Sequence of chain 1.A:
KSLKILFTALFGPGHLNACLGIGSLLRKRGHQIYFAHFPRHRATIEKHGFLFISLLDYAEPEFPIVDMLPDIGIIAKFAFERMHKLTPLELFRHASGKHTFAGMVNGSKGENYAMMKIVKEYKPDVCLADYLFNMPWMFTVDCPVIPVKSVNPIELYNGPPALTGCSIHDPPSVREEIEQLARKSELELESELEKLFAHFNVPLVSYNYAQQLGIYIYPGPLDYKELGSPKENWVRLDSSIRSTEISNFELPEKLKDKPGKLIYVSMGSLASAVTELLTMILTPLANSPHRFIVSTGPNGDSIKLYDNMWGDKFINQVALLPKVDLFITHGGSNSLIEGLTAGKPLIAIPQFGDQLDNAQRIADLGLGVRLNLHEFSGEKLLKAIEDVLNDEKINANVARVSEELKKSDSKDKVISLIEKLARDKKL

Binding-site contacts:
Ligand atom O3 contacts residue ALA281 of chain 1.A at 3.9 Å.
Ligand atom C7 contacts residue THR110 of chain 1.A at 3.8 Å.
Ligand atom C11 contacts residue ILE85 of chain 1.A at 3.5 Å (hydrophobic).
Ligand atom O3 contacts residue PHE362 of chain 1.A at 3.1 Å.
Ligand atom C11 contacts residue PHE362 of chain 1.A at 4.1 Å (hydrophobic).
Ligand atom O4 contacts residue LEU142 of chain 1.A at 3.9 Å.
Ligand atom C15 contacts residue ILE82 of chain 1.A at 4.2 Å (hydrophobic).
Ligand atom O5 contacts residue GLY363 of chain 1.A at 3.7 Å.
Ligand atom C2 contacts residue LEU142 of chain 1.A at 3.8 Å (hydrophobic).
Ligand atom O1 contacts residue MET114 of chain 1.A at 4.1 Å.
Ligand atom C3 contacts residue LEU142 of chain 1.A at 3.7 Å (hydrophobic).
Ligand atom O2 contacts residue THR110 of chain 1.A at 2.8 Å (h-bond).
Ligand atom C14 contacts residue LEU280 of chain 1.A at 4.1 Å (hydrophobic).
Ligand atom C1 contacts residue MET114 of chain 1.A at 4.1 Å (hydrophobic).
Ligand atom C3 contacts residue PHE362 of chain 1.A at 3.7 Å (hydrophobic).
Ligand atom O4 contacts residue HIS25 of chain 1.A at 3.9 Å.
Ligand atom C6 contacts residue MET114 of chain 1.A at 4.1 Å (hydrophobic).
Ligand atom C8 contacts residue THR110 of chain 1.A at 3.8 Å.
Ligand atom C2 contacts residue PHE362 of chain 1.A at 4.0 Å (hydrophobic).
Ligand atom C8 contacts residue ILE85 of chain 1.A at 4.1 Å (hydrophobic).
Ligand atom O2 contacts residue PHE362 of chain 1.A at 4.1 Å.
Ligand atom C5 contacts residue PHE362 of chain 1.A at 3.9 Å (hydrophobic).
Ligand atom C7 contacts residue PHE362 of chain 1.A at 4.1 Å (hydrophobic).
Ligand atom C13 contacts residue ALA86 of chain 1.A at 3.7 Å (hydrophobic).
Ligand atom O5 contacts residue PHE362 of chain 1.A at 3.6 Å.
Ligand atom C13 contacts residue PHE362 of chain 1.A at 3.3 Å (hydrophobic).
Ligand atom O4 contacts residue LEU20 of chain 1.A at 3.9 Å.
Ligand atom C12 contacts residue ALA89 of chain 1.A at 3.6 Å (hydrophobic).
Ligand atom O5 contacts residue THR110 of chain 1.A at 4.0 Å.
Ligand atom C12 contacts residue PHE362 of chain 1.A at 3.6 Å (hydrophobic).
Ligand atom O3 contacts residue ALA86 of chain 1.A at 3.5 Å.
Ligand atom C14 contacts residue PHE362 of chain 1.A at 3.6 Å (hydrophobic).
Ligand atom C1 contacts residue LEU280 of chain 1.A at 4.2 Å (hydrophobic).
Ligand atom C12 contacts residue ALA86 of chain 1.A at 4.0 Å (hydrophobic).
Ligand atom C15 contacts residue PHE362 of chain 1.A at 4.1 Å (hydrophobic).
Ligand atom C14 contacts residue ALA86 of chain 1.A at 4.1 Å (hydrophobic).
Ligand atom O5 contacts residue PHE111 of chain 1.A at 4.2 Å.
Ligand atom C10 contacts residue ILE85 of chain 1.A at 3.5 Å (hydrophobic).
Ligand atom C9 contacts residue ILE85 of chain 1.A at 3.5 Å (hydrophobic).
Ligand atom C4 contacts residue PHE362 of chain 1.A at 3.6 Å (hydrophobic).

A small-molecule ligand and the protein it binds are described below.
Small molecule (SMILES): O=C1C[C@@H](c2ccc(O)cc2)Oc2cc(O)cc(O)c21